Sequence of chain 1.A:
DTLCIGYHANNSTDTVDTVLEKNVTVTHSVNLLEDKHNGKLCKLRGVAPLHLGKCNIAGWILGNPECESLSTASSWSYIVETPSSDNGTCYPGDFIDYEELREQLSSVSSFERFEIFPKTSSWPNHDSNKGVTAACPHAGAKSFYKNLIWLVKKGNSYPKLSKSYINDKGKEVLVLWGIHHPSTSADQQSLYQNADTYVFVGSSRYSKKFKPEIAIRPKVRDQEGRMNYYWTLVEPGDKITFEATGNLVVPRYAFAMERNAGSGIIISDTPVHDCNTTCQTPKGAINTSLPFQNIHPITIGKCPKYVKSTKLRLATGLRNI

Binding-site contacts:
Ligand atom C1 contacts residue ASN276 of chain 1.A at 1.4 Å.
Ligand atom C3 contacts residue ASN276 of chain 1.A at 3.8 Å.
Ligand atom C6 contacts residue ASN276 of chain 1.A at 4.4 Å.
Ligand atom C7 contacts residue ASN276 of chain 1.A at 3.4 Å.
Ligand atom N2 contacts residue ASN276 of chain 1.A at 3.1 Å (h-bond).
Ligand atom O6 contacts residue GLY46 of chain 1.A at 3.5 Å (h-bond).
Ligand atom O7 contacts residue ASN276 of chain 1.A at 3.1 Å (h-bond).
Ligand atom C6 contacts residue GLY46 of chain 1.A at 4.2 Å.
Ligand atom C5 contacts residue ASN276 of chain 1.A at 3.4 Å.
Ligand atom C2 contacts residue ASN276 of chain 1.A at 2.5 Å.
Ligand atom O5 contacts residue ASN276 of chain 1.A at 2.0 Å (h-bond).
Ligand atom C4 contacts residue ASN276 of chain 1.A at 4.0 Å.

A protein and the small-molecule ligand that binds it are described below.
Small molecule (SMILES): CC(=O)N[C@@H]1[C@@H](O)[C@H](O)[C@@H](CO)O[C@H]1O